Sequence of chain 1.A:
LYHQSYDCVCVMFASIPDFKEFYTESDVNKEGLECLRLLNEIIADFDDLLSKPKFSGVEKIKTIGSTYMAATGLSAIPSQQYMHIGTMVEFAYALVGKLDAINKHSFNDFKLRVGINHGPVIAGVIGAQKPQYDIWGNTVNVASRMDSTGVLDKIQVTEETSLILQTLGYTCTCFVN

Sequence of chain 1.B:
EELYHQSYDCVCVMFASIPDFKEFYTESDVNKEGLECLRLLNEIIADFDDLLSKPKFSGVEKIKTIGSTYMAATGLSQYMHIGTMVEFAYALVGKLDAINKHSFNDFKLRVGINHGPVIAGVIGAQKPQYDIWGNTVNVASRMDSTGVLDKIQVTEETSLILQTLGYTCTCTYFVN

The protein below binds the small molecule below.
Small molecule (SMILES): C=C[C@@]1(C)CC(=O)[C@]2(O)[C@@]3(C)[C@@H](O)CCC(C)(C)[C@@H]3[C@H](O)[C@H](OC(C)=O)[C@@]2(C)O1

Binding-site contacts:
Ligand atom C2 contacts residue ASP148 of chain 1.B at 3.5 Å.
Ligand atom C2 contacts residue VAL154 of chain 1.B at 3.2 Å (hydrophobic).
Ligand atom C17 contacts residue ASN155 of chain 1.B at 2.9 Å.
Ligand atom C21 contacts residue LYS26 of chain 1.A at 3.6 Å.
Ligand atom O3 contacts residue LYS26 of chain 1.A at 4.0 Å.
Ligand atom C2 contacts residue ILE149 of chain 1.B at 3.7 Å (hydrophobic).
Ligand atom C17 contacts residue LYS26 of chain 1.A at 3.1 Å.
Ligand atom C16 contacts residue TYR29 of chain 1.A at 3.9 Å (hydrophobic).
Ligand atom O7 contacts residue VAL154 of chain 1.B at 4.0 Å.
Ligand atom C10 contacts residue VAL154 of chain 1.B at 3.9 Å (hydrophobic).
Ligand atom O4 contacts residue LYS26 of chain 1.A at 2.8 Å (salt-bridge).
Ligand atom C1 contacts residue VAL154 of chain 1.B at 3.2 Å (hydrophobic).
Ligand atom O7 contacts residue GLY151 of chain 1.B at 2.9 Å (h-bond).
Ligand atom O6 contacts residue GLY71 of chain 1.A at 4.0 Å.
Ligand atom O2 contacts residue ASP148 of chain 1.B at 3.4 Å (salt-bridge).
Ligand atom O5 contacts residue SER72 of chain 1.A at 3.0 Å (h-bond).
Ligand atom C11 contacts residue GLY151 of chain 1.B at 3.5 Å.
Ligand atom C22 contacts residue SER72 of chain 1.A at 3.9 Å.
Ligand atom C22 contacts residue LYS26 of chain 1.A at 3.4 Å.
Ligand atom C20 contacts residue VAL154 of chain 1.B at 3.3 Å (hydrophobic).
Ligand atom O5 contacts residue ILE70 of chain 1.A at 3.5 Å (h-bond).
Ligand atom C3 contacts residue MET75 of chain 1.B at 3.6 Å (hydrophobic).
Ligand atom O5 contacts residue GLY71 of chain 1.A at 3.3 Å.
Ligand atom O7 contacts residue TRP150 of chain 1.B at 3.3 Å.
Ligand atom C16 contacts residue LYS26 of chain 1.A at 3.7 Å.
Ligand atom O2 contacts residue ILE149 of chain 1.B at 3.2 Å (h-bond).
Ligand atom O2 contacts residue TRP150 of chain 1.B at 3.6 Å.
Ligand atom C3 contacts residue ASP148 of chain 1.B at 3.6 Å.
Ligand atom C20 contacts residue ASN155 of chain 1.B at 3.6 Å.
Ligand atom C15 contacts residue TRP150 of chain 1.B at 3.5 Å (hydrophobic).
Ligand atom C18 contacts residue ILE70 of chain 1.A at 3.7 Å (hydrophobic).
Ligand atom C1 contacts residue ILE149 of chain 1.B at 3.4 Å (hydrophobic).
Ligand atom C2 contacts residue PHE19 of chain 1.B at 3.7 Å (hydrophobic).
Ligand atom C19 contacts residue PHE19 of chain 1.B at 3.5 Å (hydrophobic).
Ligand atom C12 contacts residue GLY151 of chain 1.B at 3.3 Å.
Ligand atom C8 contacts residue LYS26 of chain 1.A at 4.0 Å.
Ligand atom C21 contacts residue SER72 of chain 1.A at 3.7 Å.
Ligand atom O7 contacts residue ILE149 of chain 1.B at 4.0 Å.
Ligand atom O6 contacts residue TRP150 of chain 1.B at 3.2 Å.
Ligand atom C7 contacts residue LYS26 of chain 1.A at 4.0 Å.